Sequence of chain 1.A:
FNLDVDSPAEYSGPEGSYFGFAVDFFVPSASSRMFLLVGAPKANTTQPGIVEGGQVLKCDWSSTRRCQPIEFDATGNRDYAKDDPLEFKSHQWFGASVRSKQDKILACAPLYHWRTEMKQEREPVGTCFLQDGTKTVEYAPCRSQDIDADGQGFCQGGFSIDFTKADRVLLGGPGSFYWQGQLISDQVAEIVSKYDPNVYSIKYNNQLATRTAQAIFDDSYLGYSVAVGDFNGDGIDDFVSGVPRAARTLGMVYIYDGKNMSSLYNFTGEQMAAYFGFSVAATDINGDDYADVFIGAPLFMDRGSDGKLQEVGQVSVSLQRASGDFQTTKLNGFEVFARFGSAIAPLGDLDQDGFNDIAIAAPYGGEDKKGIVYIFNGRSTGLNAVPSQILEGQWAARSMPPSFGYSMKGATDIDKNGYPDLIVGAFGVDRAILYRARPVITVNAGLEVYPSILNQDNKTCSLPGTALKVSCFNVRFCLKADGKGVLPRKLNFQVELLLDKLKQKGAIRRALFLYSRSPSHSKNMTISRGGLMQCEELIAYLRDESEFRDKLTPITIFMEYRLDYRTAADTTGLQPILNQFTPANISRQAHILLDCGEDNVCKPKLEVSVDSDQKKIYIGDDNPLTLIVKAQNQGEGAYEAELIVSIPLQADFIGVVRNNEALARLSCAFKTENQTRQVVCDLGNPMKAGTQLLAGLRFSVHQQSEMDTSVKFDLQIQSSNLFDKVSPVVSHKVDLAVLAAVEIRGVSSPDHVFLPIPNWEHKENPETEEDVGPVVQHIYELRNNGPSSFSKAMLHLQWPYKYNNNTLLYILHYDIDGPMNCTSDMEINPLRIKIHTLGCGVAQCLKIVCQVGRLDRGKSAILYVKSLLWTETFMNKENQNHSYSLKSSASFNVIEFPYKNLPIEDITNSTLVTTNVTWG

Binding-site contacts:
Ligand atom C7 contacts residue THR942 of chain 1.A at 3.3 Å.
Ligand atom C2 contacts residue ASN943 of chain 1.A at 2.5 Å.
Ligand atom C5 contacts residue ASN943 of chain 1.A at 3.4 Å.
Ligand atom C3 contacts residue ASN943 of chain 1.A at 3.8 Å.
Ligand atom O5 contacts residue ASN943 of chain 1.A at 2.1 Å (h-bond).
Ligand atom C7 contacts residue ASN943 of chain 1.A at 3.7 Å.
Ligand atom C1 contacts residue ASN943 of chain 1.A at 1.5 Å.
Ligand atom O7 contacts residue THR942 of chain 1.A at 2.9 Å (h-bond).
Ligand atom C4 contacts residue ASN943 of chain 1.A at 4.1 Å.
Ligand atom C8 contacts residue THR942 of chain 1.A at 3.6 Å.
Ligand atom O7 contacts residue ASN943 of chain 1.A at 3.7 Å.
Ligand atom C6 contacts residue ASN943 of chain 1.A at 4.4 Å.
Ligand atom N2 contacts residue ASN943 of chain 1.A at 3.2 Å (h-bond).
Ligand atom O6 contacts residue ASN943 of chain 1.A at 4.5 Å.
Ligand atom N2 contacts residue THR942 of chain 1.A at 4.2 Å.

A protein and the small-molecule ligand that binds it are described below.
Small molecule (SMILES): CC(=O)N[C@@H]1[C@@H](O)[C@H](O)[C@@H](CO)O[C@H]1O